This small molecule binds to this protein.
Small molecule (SMILES): CC(=O)N[C@H]1[C@H](O[C@H]2[C@H](O)[C@@H](NC(C)=O)CO[C@@H]2CO)O[C@H](CO)[C@@H](O)[C@@H]1O

Sequence of chain 1.A:
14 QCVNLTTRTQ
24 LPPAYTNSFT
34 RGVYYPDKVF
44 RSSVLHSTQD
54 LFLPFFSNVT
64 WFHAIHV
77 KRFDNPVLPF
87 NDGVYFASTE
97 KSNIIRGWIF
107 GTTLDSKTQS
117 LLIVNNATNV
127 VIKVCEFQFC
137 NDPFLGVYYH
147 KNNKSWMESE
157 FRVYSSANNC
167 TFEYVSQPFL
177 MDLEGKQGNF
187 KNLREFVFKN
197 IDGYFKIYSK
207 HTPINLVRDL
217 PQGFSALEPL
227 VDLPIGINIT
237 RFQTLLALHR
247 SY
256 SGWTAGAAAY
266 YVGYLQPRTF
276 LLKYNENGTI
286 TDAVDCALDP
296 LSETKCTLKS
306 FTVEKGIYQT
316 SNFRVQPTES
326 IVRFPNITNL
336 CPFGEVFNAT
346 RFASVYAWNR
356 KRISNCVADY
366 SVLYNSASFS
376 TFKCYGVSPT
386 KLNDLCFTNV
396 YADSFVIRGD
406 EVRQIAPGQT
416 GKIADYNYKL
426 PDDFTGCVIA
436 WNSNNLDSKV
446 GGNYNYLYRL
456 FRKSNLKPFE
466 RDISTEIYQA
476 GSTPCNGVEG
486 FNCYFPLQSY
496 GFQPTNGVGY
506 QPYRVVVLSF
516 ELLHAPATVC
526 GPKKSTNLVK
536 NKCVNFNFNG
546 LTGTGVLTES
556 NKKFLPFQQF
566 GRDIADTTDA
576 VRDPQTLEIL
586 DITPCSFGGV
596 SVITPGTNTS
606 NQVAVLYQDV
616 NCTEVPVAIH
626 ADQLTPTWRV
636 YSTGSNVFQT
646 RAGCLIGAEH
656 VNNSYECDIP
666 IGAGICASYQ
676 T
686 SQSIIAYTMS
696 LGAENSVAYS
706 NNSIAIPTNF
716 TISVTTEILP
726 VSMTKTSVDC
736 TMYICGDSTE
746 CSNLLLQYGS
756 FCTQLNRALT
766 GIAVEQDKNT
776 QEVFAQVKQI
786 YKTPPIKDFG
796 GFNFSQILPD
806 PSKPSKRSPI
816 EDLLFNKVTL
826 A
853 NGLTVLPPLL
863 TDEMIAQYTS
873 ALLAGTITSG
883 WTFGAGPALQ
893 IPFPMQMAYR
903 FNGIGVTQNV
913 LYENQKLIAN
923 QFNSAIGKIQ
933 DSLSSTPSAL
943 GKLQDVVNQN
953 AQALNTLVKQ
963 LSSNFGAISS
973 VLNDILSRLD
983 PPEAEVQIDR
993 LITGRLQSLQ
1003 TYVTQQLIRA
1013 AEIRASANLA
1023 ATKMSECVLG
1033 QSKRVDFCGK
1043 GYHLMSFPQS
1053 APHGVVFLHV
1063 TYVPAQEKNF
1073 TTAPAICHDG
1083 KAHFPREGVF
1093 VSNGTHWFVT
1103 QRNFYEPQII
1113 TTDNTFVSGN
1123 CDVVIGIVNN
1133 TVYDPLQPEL

Binding-site contacts:
Ligand atom C2 contacts residue ASN149 of chain 1.A at 2.6 Å.
Ligand atom C8 contacts residue ASN148 of chain 1.A at 3.3 Å.
Ligand atom O5 contacts residue MET153 of chain 1.A at 4.1 Å.
Ligand atom C5 contacts residue MET153 of chain 1.A at 4.0 Å (hydrophobic).
Ligand atom C3 contacts residue ASN149 of chain 1.A at 3.9 Å.
Ligand atom C1 contacts residue ASN149 of chain 1.A at 1.5 Å.
Ligand atom C8 contacts residue HIS146 of chain 1.A at 4.1 Å.
Ligand atom O6 contacts residue SER151 of chain 1.A at 3.9 Å.
Ligand atom O5 contacts residue HIS146 of chain 1.A at 4.5 Å.
Ligand atom O7 contacts residue ASN148 of chain 1.A at 3.1 Å.
Ligand atom O6 contacts residue MET153 of chain 1.A at 3.8 Å.
Ligand atom O7 contacts residue ASN149 of chain 1.A at 3.9 Å.
Ligand atom O6 contacts residue HIS146 of chain 1.A at 4.4 Å.
Ligand atom C7 contacts residue ASN149 of chain 1.A at 3.6 Å.
Ligand atom O5 contacts residue SER151 of chain 1.A at 4.1 Å.
Ligand atom C7 contacts residue ASN148 of chain 1.A at 3.6 Å.
Ligand atom N2 contacts residue ASN149 of chain 1.A at 3.0 Å (h-bond).
Ligand atom C8 contacts residue ASN149 of chain 1.A at 3.6 Å.
Ligand atom C5 contacts residue ASN149 of chain 1.A at 3.7 Å.
Ligand atom C4 contacts residue ASN149 of chain 1.A at 4.3 Å.
Ligand atom C6 contacts residue MET153 of chain 1.A at 3.6 Å (hydrophobic).
Ligand atom O5 contacts residue ASN149 of chain 1.A at 2.4 Å (h-bond).
Ligand atom C6 contacts residue HIS146 of chain 1.A at 3.5 Å.